Binding-site contacts:
Ligand atom C12 contacts residue THR190 of chain 1.B at 4.1 Å.
Ligand atom C10 contacts residue GLU166 of chain 1.B at 4.2 Å.
Ligand atom O15 contacts residue THR190 of chain 1.B at 3.3 Å (h-bond).
Ligand atom C10 contacts residue THR190 of chain 1.B at 3.8 Å.
Ligand atom C01 contacts residue ALA191 of chain 1.B at 3.8 Å (hydrophobic).
Ligand atom C03 contacts residue PRO168 of chain 1.B at 3.8 Å (hydrophobic).
Ligand atom C04 contacts residue PRO168 of chain 1.B at 4.0 Å (hydrophobic).
Ligand atom O11 contacts residue GLN189 of chain 1.B at 2.8 Å (h-bond).
Ligand atom C14 contacts residue THR190 of chain 1.B at 3.3 Å.
Ligand atom C14 contacts residue LEU167 of chain 1.B at 4.1 Å (hydrophobic).
Ligand atom C10 contacts residue GLN189 of chain 1.B at 3.9 Å.
Ligand atom C12 contacts residue GLN192 of chain 1.B at 3.9 Å.
Ligand atom C14 contacts residue GLU166 of chain 1.B at 3.5 Å.
Ligand atom C13 contacts residue GLN192 of chain 1.B at 3.9 Å.
Ligand atom O15 contacts residue GLN192 of chain 1.B at 3.0 Å (h-bond).
Ligand atom C12 contacts residue DMS1 of chain 1.M at 3.7 Å.
Ligand atom C14 contacts residue GLN192 of chain 1.B at 3.9 Å.
Ligand atom C10 contacts residue DMS1 of chain 1.M at 3.9 Å.
Ligand atom CL08 contacts residue PRO168 of chain 1.B at 3.7 Å.
Ligand atom N09 contacts residue THR190 of chain 1.B at 3.3 Å (h-bond).
Ligand atom O11 contacts residue DMS1 of chain 1.M at 3.2 Å (h-bond).
Ligand atom N09 contacts residue GLU166 of chain 1.B at 3.8 Å.
Ligand atom C02 contacts residue THR190 of chain 1.B at 3.7 Å.
Ligand atom O15 contacts residue LEU167 of chain 1.B at 3.8 Å.
Ligand atom C13 contacts residue MET165 of chain 1.B at 3.8 Å (hydrophobic).
Ligand atom C14 contacts residue PRO168 of chain 1.B at 4.1 Å (hydrophobic).
Ligand atom C01 contacts residue GLN189 of chain 1.B at 3.1 Å.
Ligand atom C12 contacts residue GLU166 of chain 1.B at 4.0 Å.
Ligand atom C12 contacts residue ARG188 of chain 1.B at 3.8 Å.
Ligand atom C13 contacts residue THR190 of chain 1.B at 4.1 Å.
Ligand atom O15 contacts residue ALA191 of chain 1.B at 4.0 Å.
Ligand atom C01 contacts residue THR190 of chain 1.B at 3.5 Å.
Ligand atom C13 contacts residue LEU167 of chain 1.B at 3.8 Å (hydrophobic).
Ligand atom C06 contacts residue ALA191 of chain 1.B at 4.1 Å (hydrophobic).
Ligand atom O15 contacts residue PRO168 of chain 1.B at 3.2 Å.
Ligand atom CL07 contacts residue GLN189 of chain 1.B at 3.1 Å.
Ligand atom C13 contacts residue GLU166 of chain 1.B at 3.1 Å.
Ligand atom C12 contacts residue MET165 of chain 1.B at 3.6 Å (hydrophobic).
Ligand atom C06 contacts residue GLN189 of chain 1.B at 3.5 Å.
Ligand atom O15 contacts residue GLU166 of chain 1.B at 4.0 Å.

This protein binds this small molecule.
Small molecule (SMILES): O=C1CCC(=O)N1c1cc(Cl)cc(Cl)c1

Sequence of chain 1.B:
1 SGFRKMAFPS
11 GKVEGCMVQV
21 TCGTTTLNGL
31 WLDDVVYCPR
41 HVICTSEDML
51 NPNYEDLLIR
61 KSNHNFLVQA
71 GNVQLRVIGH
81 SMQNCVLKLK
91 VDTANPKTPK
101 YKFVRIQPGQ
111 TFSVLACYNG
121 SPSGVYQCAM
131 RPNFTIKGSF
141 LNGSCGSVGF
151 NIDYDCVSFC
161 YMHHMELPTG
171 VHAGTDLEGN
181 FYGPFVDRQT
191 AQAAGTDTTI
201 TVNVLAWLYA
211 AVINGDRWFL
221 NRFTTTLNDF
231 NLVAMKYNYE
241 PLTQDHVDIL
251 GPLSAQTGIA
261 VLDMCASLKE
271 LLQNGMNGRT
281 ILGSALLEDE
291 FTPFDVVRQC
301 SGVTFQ